Sequence of chain 1.A:
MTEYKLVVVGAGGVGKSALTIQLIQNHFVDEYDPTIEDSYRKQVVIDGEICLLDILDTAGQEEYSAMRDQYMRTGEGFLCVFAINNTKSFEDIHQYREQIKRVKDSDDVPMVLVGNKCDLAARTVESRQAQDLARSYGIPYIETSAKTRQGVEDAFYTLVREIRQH

Binding-site contacts:
Ligand atom O3G contacts residue LYS16 of chain 1.A at 2.7 Å (salt-bridge).
Ligand atom O1B contacts residue GLY15 of chain 1.A at 3.1 Å (h-bond).
Ligand atom N3B contacts residue GLY13 of chain 1.A at 3.1 Å (h-bond).
Ligand atom N2 contacts residue LEU120 of chain 1.A at 3.5 Å.
Ligand atom O2B contacts residue MG1 of chain 1.C at 2.1 Å.
Ligand atom N1 contacts residue ASP119 of chain 1.A at 2.8 Å (salt-bridge).
Ligand atom O2B contacts residue LYS16 of chain 1.A at 3.6 Å (salt-bridge).
Ligand atom O2B contacts residue SER17 of chain 1.A at 2.9 Å (h-bond).
Ligand atom O1B contacts residue VAL14 of chain 1.A at 3.3 Å (h-bond).
Ligand atom O3G contacts residue GLY12 of chain 1.A at 3.5 Å.
Ligand atom O1G contacts residue PRO34 of chain 1.A at 3.5 Å.
Ligand atom N7 contacts residue ASN116 of chain 1.A at 3.1 Å (h-bond).
Ligand atom O6 contacts residue LYS117 of chain 1.A at 3.3 Å.
Ligand atom C3' contacts residue GLU31 of chain 1.A at 3.5 Å.
Ligand atom O1B contacts residue GLY13 of chain 1.A at 3.5 Å (h-bond).
Ligand atom C2' contacts residue VAL29 of chain 1.A at 3.4 Å (hydrophobic).
Ligand atom O1B contacts residue LYS16 of chain 1.A at 2.8 Å (salt-bridge).
Ligand atom O6 contacts residue ALA146 of chain 1.A at 2.9 Å (h-bond).
Ligand atom O3G contacts residue GLY60 of chain 1.A at 2.8 Å (h-bond).
Ligand atom O2' contacts residue PHE28 of chain 1.A at 3.3 Å.
Ligand atom O2G contacts residue MG1 of chain 1.C at 2.0 Å.
Ligand atom PG contacts residue MG1 of chain 1.C at 3.2 Å.
Ligand atom O1A contacts residue ALA18 of chain 1.A at 2.8 Å (h-bond).
Ligand atom O4' contacts residue LYS117 of chain 1.A at 3.2 Å (salt-bridge).
Ligand atom PB contacts residue MG1 of chain 1.C at 3.2 Å.
Ligand atom C5' contacts residue GLY13 of chain 1.A at 3.6 Å.
Ligand atom O1A contacts residue SER17 of chain 1.A at 3.4 Å (h-bond).
Ligand atom O6 contacts residue SER145 of chain 1.A at 3.5 Å.
Ligand atom O3' contacts residue ASP30 of chain 1.A at 2.9 Å (salt-bridge).
Ligand atom O3A contacts residue GLY15 of chain 1.A at 3.2 Å (h-bond).
Ligand atom O2' contacts residue VAL29 of chain 1.A at 2.7 Å (h-bond).
Ligand atom O6 contacts residue ASN116 of chain 1.A at 3.3 Å (h-bond).
Ligand atom O6 contacts residue ASP119 of chain 1.A at 3.5 Å (salt-bridge).
Ligand atom O2' contacts residue ASP30 of chain 1.A at 3.1 Å (salt-bridge).
Ligand atom O1A contacts residue GLY15 of chain 1.A at 3.3 Å.
Ligand atom N2 contacts residue ASP119 of chain 1.A at 2.9 Å (salt-bridge).
Ligand atom O2G contacts residue THR35 of chain 1.A at 2.9 Å (h-bond).
Ligand atom C6 contacts residue ASP119 of chain 1.A at 3.6 Å.
Ligand atom C8 contacts residue GLY15 of chain 1.A at 3.6 Å.
Ligand atom N3B contacts residue MG1 of chain 1.C at 3.4 Å.

The protein below binds the small molecule below.
Small molecule (SMILES): Nc1nc2c(ncn2[C@@H]2O[C@H](CO[P](=O)(O)O[P](=O)(O)NP(=O)(O)O)[C@@H](O)[C@H]2O)c(=O)[nH]1